Binding-site contacts:
Ligand atom O2' contacts residue LYS67 of chain 1.A at 2.7 Å (salt-bridge).
Ligand atom OAG contacts residue THR140 of chain 1.A at 2.9 Å (h-bond).
Ligand atom O2' contacts residue ILE134 of chain 1.A at 3.8 Å.
Ligand atom OAB contacts residue LYS164 of chain 1.A at 2.6 Å (salt-bridge).
Ligand atom NAL contacts residue PHE185 of chain 1.A at 3.5 Å.
Ligand atom CAO contacts residue LYS164 of chain 1.A at 3.5 Å.
Ligand atom OAH contacts residue GLY138 of chain 1.A at 2.8 Å (h-bond).
Ligand atom CAP contacts residue PHE185 of chain 1.A at 3.8 Å (hydrophobic).
Ligand atom O3' contacts residue GLU132 of chain 1.A at 3.9 Å.
Ligand atom CAQ contacts residue ILE134 of chain 1.A at 3.8 Å (hydrophobic).
Ligand atom OAB contacts residue ASP136 of chain 1.A at 3.3 Å (salt-bridge).
Ligand atom FAI contacts residue PHE185 of chain 1.A at 3.9 Å.
Ligand atom OAH contacts residue ILE135 of chain 1.A at 3.8 Å.
Ligand atom NAA contacts residue LYS184 of chain 1.A at 3.9 Å.
Ligand atom PAX contacts residue THR137 of chain 1.A at 3.3 Å.
Ligand atom FAI contacts residue ASP192 of chain 1.A at 3.0 Å.
Ligand atom O3' contacts residue LYS67 of chain 1.A at 3.2 Å (salt-bridge).
Ligand atom NAA contacts residue LYS164 of chain 1.A at 3.6 Å (salt-bridge).
Ligand atom C2' contacts residue ILE134 of chain 1.A at 3.7 Å (hydrophobic).
Ligand atom NAA contacts residue VAL186 of chain 1.A at 3.1 Å (h-bond).
Ligand atom PAX contacts residue ASP136 of chain 1.A at 3.8 Å.
Ligand atom CAO contacts residue ILE134 of chain 1.A at 3.9 Å (hydrophobic).
Ligand atom OAD contacts residue ASP136 of chain 1.A at 3.8 Å.
Ligand atom FAI contacts residue LEU191 of chain 1.A at 3.7 Å.
Ligand atom OAB contacts residue ILE134 of chain 1.A at 3.7 Å.
Ligand atom CAO contacts residue PHE185 of chain 1.A at 3.7 Å (hydrophobic).
Ligand atom CAR contacts residue PHE185 of chain 1.A at 3.6 Å (hydrophobic).
Ligand atom NAL contacts residue VAL186 of chain 1.A at 3.8 Å.
Ligand atom OAG contacts residue THR137 of chain 1.A at 3.3 Å (h-bond).
Ligand atom OAH contacts residue ASP136 of chain 1.A at 2.8 Å (salt-bridge).
Ligand atom O5' contacts residue THR140 of chain 1.A at 3.8 Å.
Ligand atom OAC contacts residue THR137 of chain 1.A at 2.5 Å (h-bond).
Ligand atom PAX contacts residue GLY138 of chain 1.A at 3.7 Å.
Ligand atom OAH contacts residue THR137 of chain 1.A at 2.9 Å (h-bond).
Ligand atom C3' contacts residue ILE134 of chain 1.A at 3.9 Å (hydrophobic).
Ligand atom OAG contacts residue LYS139 of chain 1.A at 3.9 Å.
Ligand atom C2' contacts residue LYS67 of chain 1.A at 3.9 Å.
Ligand atom NAA contacts residue PHE185 of chain 1.A at 3.4 Å.
Ligand atom O2' contacts residue ASP133 of chain 1.A at 3.4 Å (salt-bridge).
Ligand atom OAC contacts residue ASP136 of chain 1.A at 3.3 Å.

This protein binds this small molecule.
Small molecule (SMILES): NC(=O)c1nc(F)cn([C@@H]2O[C@H](COP(=O)(O)O)[C@@H](O)[C@H]2O)c1=O

Sequence of chain 1.A:
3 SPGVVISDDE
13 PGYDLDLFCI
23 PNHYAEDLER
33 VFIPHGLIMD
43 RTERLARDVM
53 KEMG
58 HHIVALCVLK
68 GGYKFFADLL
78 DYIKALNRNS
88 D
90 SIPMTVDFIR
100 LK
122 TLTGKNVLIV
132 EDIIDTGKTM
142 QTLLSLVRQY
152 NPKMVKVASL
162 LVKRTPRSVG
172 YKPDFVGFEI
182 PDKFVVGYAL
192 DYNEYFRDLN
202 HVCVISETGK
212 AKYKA